Binding-site contacts:
Ligand atom O30 contacts residue SER99 of chain 2.A at 2.5 Å (h-bond).
Ligand atom C19 contacts residue ILE100 of chain 2.A at 3.9 Å (hydrophobic).
Ligand atom C21 contacts residue SER99 of chain 2.A at 3.9 Å.
Ligand atom C36 contacts residue HEM1 of chain 2.B at 2.5 Å.
Ligand atom C09 contacts residue GLU354 of chain 2.A at 3.4 Å.
Ligand atom C47 contacts residue PHE88 of chain 2.A at 3.2 Å (hydrophobic).
Ligand atom C38 contacts residue HEM1 of chain 2.B at 2.9 Å.
Ligand atom C43 contacts residue HEM1 of chain 2.B at 3.8 Å.
Ligand atom C03 contacts residue THR204 of chain 2.A at 3.2 Å.
Ligand atom C23 contacts residue LEU191 of chain 2.A at 3.9 Å (hydrophobic).
Ligand atom C01 contacts residue THR204 of chain 2.A at 3.8 Å.
Ligand atom S50 contacts residue PHE193 of chain 2.A at 3.5 Å.
Ligand atom C03 contacts residue PHE195 of chain 2.A at 3.1 Å (hydrophobic).
Ligand atom S50 contacts residue PHE195 of chain 2.A at 3.6 Å.
Ligand atom C35 contacts residue ILE349 of chain 2.A at 3.8 Å (hydrophobic).
Ligand atom C35 contacts residue HEM1 of chain 2.B at 3.6 Å.
Ligand atom C01 contacts residue ARG86 of chain 2.A at 3.2 Å.
Ligand atom C26 contacts residue PHE221 of chain 2.A at 3.2 Å (hydrophobic).
Ligand atom N37 contacts residue HEM1 of chain 2.B at 2.1 Å.
Ligand atom C25 contacts residue PHE284 of chain 2.A at 3.5 Å (hydrophobic).
Ligand atom C24 contacts residue PHE284 of chain 2.A at 3.5 Å (hydrophobic).
Ligand atom C21 contacts residue ILE281 of chain 2.A at 3.5 Å (hydrophobic).
Ligand atom C01 contacts residue ASP56 of chain 2.A at 3.6 Å.
Ligand atom C18 contacts residue PHE88 of chain 2.A at 3.9 Å (hydrophobic).
Ligand atom C27 contacts residue PHE221 of chain 2.A at 3.4 Å (hydrophobic).
Ligand atom C26 contacts residue LEU190 of chain 2.A at 3.2 Å (hydrophobic).
Ligand atom O30 contacts residue ILE281 of chain 2.A at 3.4 Å.
Ligand atom C38 contacts residue ALA285 of chain 2.A at 3.8 Å (hydrophobic).
Ligand atom C25 contacts residue LEU191 of chain 2.A at 3.5 Å (hydrophobic).
Ligand atom C02 contacts residue ASP56 of chain 2.A at 3.8 Å.
Ligand atom C29 contacts residue SER99 of chain 2.A at 3.3 Å.
Ligand atom C44 contacts residue HEM1 of chain 2.B at 3.3 Å.
Ligand atom C25 contacts residue PHE221 of chain 2.A at 3.8 Å (hydrophobic).
Ligand atom C24 contacts residue LEU191 of chain 2.A at 3.5 Å (hydrophobic).
Ligand atom C25 contacts residue LEU190 of chain 2.A at 3.3 Å (hydrophobic).
Ligand atom N28 contacts residue SER99 of chain 2.A at 3.8 Å.
Ligand atom C32 contacts residue ALA285 of chain 2.A at 3.9 Å (hydrophobic).
Ligand atom C47 contacts residue PHE193 of chain 2.A at 2.7 Å (hydrophobic).
Ligand atom C45 contacts residue SER99 of chain 2.A at 3.8 Å.
Ligand atom C27 contacts residue ILE281 of chain 2.A at 3.8 Å (hydrophobic).

Sequence of chain 2.A:
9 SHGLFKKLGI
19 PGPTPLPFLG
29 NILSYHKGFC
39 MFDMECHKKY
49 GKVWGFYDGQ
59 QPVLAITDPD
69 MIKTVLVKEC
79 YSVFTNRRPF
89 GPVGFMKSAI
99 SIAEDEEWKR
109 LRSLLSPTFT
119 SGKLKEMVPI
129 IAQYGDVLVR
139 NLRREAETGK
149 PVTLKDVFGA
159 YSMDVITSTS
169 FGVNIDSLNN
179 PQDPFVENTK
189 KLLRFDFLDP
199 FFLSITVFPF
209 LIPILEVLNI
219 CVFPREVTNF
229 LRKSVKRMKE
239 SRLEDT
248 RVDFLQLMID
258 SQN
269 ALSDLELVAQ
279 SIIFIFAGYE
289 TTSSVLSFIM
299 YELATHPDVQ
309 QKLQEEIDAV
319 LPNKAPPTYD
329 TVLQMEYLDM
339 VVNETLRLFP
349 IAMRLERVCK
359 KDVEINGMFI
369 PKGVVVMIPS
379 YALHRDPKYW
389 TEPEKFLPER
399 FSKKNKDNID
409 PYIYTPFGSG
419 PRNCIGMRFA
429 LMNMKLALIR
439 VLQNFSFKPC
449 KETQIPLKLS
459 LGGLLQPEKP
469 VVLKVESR

The small molecule below binds the protein below.
Small molecule (SMILES): CC(C)c1nc(CN(C)C(=O)N[C@@H](C(=O)N[C@@H](CC[C@H](Cc2ccccc2)NC(=O)OCc2cccnc2)Cc2ccccc2)C(C)C)cs1